Binding-site contacts:
Ligand atom N1 contacts residue GLY639 of chain 1.L at 2.9 Å (h-bond).
Ligand atom C8 contacts residue HIS630 of chain 1.L at 3.4 Å.
Ligand atom C6 contacts residue GLY639 of chain 1.L at 3.7 Å.
Ligand atom C6 contacts residue SER632 of chain 1.L at 4.3 Å.
Ligand atom N7 contacts residue HIS630 of chain 1.L at 4.1 Å.
Ligand atom O2P contacts residue PHE629 of chain 1.L at 4.0 Å.
Ligand atom N6 contacts residue GLY639 of chain 1.L at 2.8 Å (h-bond).
Ligand atom O4' contacts residue HIS630 of chain 1.L at 4.4 Å.
Ligand atom N7 contacts residue SER632 of chain 1.L at 3.8 Å.
Ligand atom O2P contacts residue PRO631 of chain 1.L at 3.8 Å.
Ligand atom C2 contacts residue GLY639 of chain 1.L at 3.7 Å.
Ligand atom N6 contacts residue VAL418 of chain 1.L at 3.6 Å.
Ligand atom N1 contacts residue PRO631 of chain 1.L at 4.2 Å.
Ligand atom C2' contacts residue PRO419 of chain 1.L at 4.0 Å (hydrophobic).
Ligand atom C5 contacts residue SER632 of chain 1.L at 4.3 Å.
Ligand atom N1 contacts residue ILE622 of chain 1.L at 4.4 Å.
Ligand atom N3 contacts residue PRO419 of chain 1.L at 4.3 Å.
Ligand atom N9 contacts residue HIS630 of chain 1.L at 4.2 Å.
Ligand atom N6 contacts residue SER632 of chain 1.L at 3.9 Å.
Ligand atom C6 contacts residue PRO631 of chain 1.L at 4.0 Å (hydrophobic).
Ligand atom N6 contacts residue PRO631 of chain 1.L at 3.9 Å.
Ligand atom O5' contacts residue PHE629 of chain 1.L at 4.2 Å.
Ligand atom C1' contacts residue HIS630 of chain 1.L at 4.0 Å.
Ligand atom N6 contacts residue PRO633 of chain 1.L at 4.1 Å.
Ligand atom O2P contacts residue HIS628 of chain 1.L at 4.3 Å.
Ligand atom N9 contacts residue PRO419 of chain 1.L at 4.2 Å.
Ligand atom C8 contacts residue PRO419 of chain 1.L at 4.3 Å (hydrophobic).
Ligand atom N6 contacts residue GLY637 of chain 1.L at 4.1 Å.
Ligand atom C4 contacts residue PRO631 of chain 1.L at 4.4 Å (hydrophobic).
Ligand atom C2 contacts residue PRO419 of chain 1.L at 4.4 Å (hydrophobic).
Ligand atom C4 contacts residue PRO419 of chain 1.L at 4.2 Å (hydrophobic).
Ligand atom N1 contacts residue VAL418 of chain 1.L at 3.8 Å.
Ligand atom C6 contacts residue VAL418 of chain 1.L at 3.8 Å (hydrophobic).
Ligand atom C5 contacts residue PRO419 of chain 1.L at 4.2 Å (hydrophobic).
Ligand atom N6 contacts residue PHE638 of chain 1.L at 3.8 Å.
Ligand atom N7 contacts residue PRO419 of chain 1.L at 4.4 Å.
Ligand atom O5' contacts residue PRO631 of chain 1.L at 4.1 Å.
Ligand atom C6 contacts residue PRO419 of chain 1.L at 4.4 Å (hydrophobic).
Ligand atom O4' contacts residue PRO631 of chain 1.L at 3.8 Å.
Ligand atom C5 contacts residue PRO631 of chain 1.L at 4.4 Å (hydrophobic).

The small molecule below binds the protein below.
Small molecule (SMILES): Nc1ncnc2c1ncn2[C@H]1C[C@H](O)[C@@H](COP(=O)(O)O)O1

Sequence of chain 1.L:
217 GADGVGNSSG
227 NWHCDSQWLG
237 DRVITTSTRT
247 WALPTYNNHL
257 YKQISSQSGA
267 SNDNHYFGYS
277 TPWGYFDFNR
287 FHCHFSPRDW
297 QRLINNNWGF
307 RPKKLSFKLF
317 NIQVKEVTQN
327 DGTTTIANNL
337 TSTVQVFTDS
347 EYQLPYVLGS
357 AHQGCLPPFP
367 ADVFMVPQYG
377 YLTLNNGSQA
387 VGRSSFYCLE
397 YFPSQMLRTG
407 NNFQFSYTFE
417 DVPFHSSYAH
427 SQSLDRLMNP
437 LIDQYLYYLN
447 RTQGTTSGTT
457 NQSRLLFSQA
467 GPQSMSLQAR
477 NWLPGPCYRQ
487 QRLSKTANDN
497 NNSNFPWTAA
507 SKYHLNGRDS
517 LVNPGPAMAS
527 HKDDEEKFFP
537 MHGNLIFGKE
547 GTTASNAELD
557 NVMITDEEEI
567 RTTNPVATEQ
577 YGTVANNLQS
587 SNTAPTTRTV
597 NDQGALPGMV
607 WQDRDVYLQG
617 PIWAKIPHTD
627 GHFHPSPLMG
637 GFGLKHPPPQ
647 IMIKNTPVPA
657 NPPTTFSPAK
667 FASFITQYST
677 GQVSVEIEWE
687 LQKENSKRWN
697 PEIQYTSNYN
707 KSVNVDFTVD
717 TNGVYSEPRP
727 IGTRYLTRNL